A protein and the small-molecule ligand that binds it are described below.
Small molecule (SMILES): C=CC(N)=O

Sequence of chain 1.K:
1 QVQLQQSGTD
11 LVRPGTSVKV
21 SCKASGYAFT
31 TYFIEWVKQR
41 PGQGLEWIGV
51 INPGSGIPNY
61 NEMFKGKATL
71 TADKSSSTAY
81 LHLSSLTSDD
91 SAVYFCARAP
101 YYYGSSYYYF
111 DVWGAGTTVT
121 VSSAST

Binding-site contacts:
Ligand atom C2 contacts residue PHE64 of chain 1.K at 4.2 Å (hydrophobic).
Ligand atom N contacts residue ARG40 of chain 1.K at 4.5 Å.
Ligand atom C1 contacts residue LYS38 of chain 1.K at 3.6 Å.
Ligand atom N contacts residue PHE64 of chain 1.K at 4.5 Å.
Ligand atom O contacts residue ARG40 of chain 1.K at 3.4 Å (salt-bridge).
Ligand atom C1 contacts residue PHE64 of chain 1.K at 4.1 Å (hydrophobic).
Ligand atom C1 contacts residue ARG40 of chain 1.K at 4.0 Å.
Ligand atom O contacts residue LYS38 of chain 1.K at 2.4 Å (salt-bridge).
Ligand atom C3 contacts residue PHE64 of chain 1.K at 4.1 Å (hydrophobic).
Ligand atom C3 contacts residue LYS38 of chain 1.K at 4.2 Å.
Ligand atom O contacts residue PHE64 of chain 1.K at 4.0 Å.
Ligand atom C2 contacts residue LYS38 of chain 1.K at 4.4 Å.
Ligand atom O contacts residue ASP89 of chain 1.K at 4.0 Å.
Ligand atom O contacts residue GLU46 of chain 1.K at 3.6 Å (salt-bridge).
Ligand atom C1 contacts residue GLU46 of chain 1.K at 3.6 Å.
Ligand atom N contacts residue GLU46 of chain 1.K at 3.0 Å (salt-bridge).